This small molecule binds to this protein.
Small molecule (SMILES): CC(=O)N[C@@H]1[C@@H](O)[C@H](O)[C@@H](CO)O[C@H]1O

Binding-site contacts:
Ligand atom C2 contacts residue ASN346 of chain 1.A at 2.9 Å.
Ligand atom O7 contacts residue ASN346 of chain 1.A at 4.2 Å.
Ligand atom C3 contacts residue ASN346 of chain 1.A at 4.0 Å.
Ligand atom O7 contacts residue SER344 of chain 1.A at 3.7 Å.
Ligand atom O6 contacts residue MET351 of chain 1.A at 3.7 Å.
Ligand atom C1 contacts residue ASN346 of chain 1.A at 1.5 Å.
Ligand atom O5 contacts residue ASN346 of chain 1.A at 2.2 Å (h-bond).
Ligand atom O6 contacts residue ASN346 of chain 1.A at 4.2 Å.
Ligand atom C6 contacts residue ASN346 of chain 1.A at 4.3 Å.
Ligand atom C5 contacts residue ASN346 of chain 1.A at 3.4 Å.
Ligand atom C7 contacts residue ASN346 of chain 1.A at 4.0 Å.
Ligand atom C4 contacts residue ASN346 of chain 1.A at 4.2 Å.
Ligand atom N2 contacts residue ASN346 of chain 1.A at 3.4 Å (h-bond).

Sequence of chain 1.A:
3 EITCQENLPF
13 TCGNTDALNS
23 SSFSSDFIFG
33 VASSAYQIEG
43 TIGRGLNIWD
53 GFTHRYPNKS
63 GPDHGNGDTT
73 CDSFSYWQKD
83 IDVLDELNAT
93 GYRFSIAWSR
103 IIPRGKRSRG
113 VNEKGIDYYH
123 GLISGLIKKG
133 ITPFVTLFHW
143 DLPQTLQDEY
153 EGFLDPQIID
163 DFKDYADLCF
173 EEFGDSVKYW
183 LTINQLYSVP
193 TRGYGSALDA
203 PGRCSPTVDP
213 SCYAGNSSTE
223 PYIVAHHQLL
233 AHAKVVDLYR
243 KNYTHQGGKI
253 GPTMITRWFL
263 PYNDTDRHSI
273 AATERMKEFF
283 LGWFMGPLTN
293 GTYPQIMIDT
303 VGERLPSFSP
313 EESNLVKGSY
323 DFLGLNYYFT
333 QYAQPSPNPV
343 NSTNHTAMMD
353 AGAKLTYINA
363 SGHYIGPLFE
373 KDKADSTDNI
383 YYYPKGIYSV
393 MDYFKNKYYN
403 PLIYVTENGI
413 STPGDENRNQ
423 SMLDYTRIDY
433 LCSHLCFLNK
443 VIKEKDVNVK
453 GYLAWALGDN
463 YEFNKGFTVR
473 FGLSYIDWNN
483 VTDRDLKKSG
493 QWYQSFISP